Sequence of chain 2.A:
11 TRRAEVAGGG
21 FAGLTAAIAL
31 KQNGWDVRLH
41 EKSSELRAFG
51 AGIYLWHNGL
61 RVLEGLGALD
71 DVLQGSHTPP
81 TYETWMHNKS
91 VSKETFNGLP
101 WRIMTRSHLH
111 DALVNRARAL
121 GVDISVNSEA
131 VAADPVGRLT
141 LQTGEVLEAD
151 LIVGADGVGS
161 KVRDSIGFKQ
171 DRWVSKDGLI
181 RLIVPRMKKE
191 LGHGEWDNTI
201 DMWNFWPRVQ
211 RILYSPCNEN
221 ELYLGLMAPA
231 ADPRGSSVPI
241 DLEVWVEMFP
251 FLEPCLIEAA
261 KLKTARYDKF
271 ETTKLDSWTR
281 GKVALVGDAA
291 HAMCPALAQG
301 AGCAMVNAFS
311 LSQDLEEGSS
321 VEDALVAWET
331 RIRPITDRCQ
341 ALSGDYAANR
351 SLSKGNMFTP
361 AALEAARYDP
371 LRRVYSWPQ

Binding-site contacts:
Ligand atom CAF contacts residue PRO295 of chain 2.A at 4.2 Å (hydrophobic).
Ligand atom CAF contacts residue LEU213 of chain 2.A at 3.7 Å (hydrophobic).
Ligand atom NAG contacts residue LEU213 of chain 2.A at 3.9 Å.
Ligand atom CAD contacts residue LEU213 of chain 2.A at 3.5 Å (hydrophobic).
Ligand atom OAB contacts residue PRO295 of chain 2.A at 4.4 Å.
Ligand atom CAE contacts residue ARG211 of chain 2.A at 4.0 Å.
Ligand atom NAG contacts residue TYR82 of chain 2.A at 4.4 Å.
Ligand atom CAD contacts residue TYR54 of chain 2.A at 4.4 Å (hydrophobic).
Ligand atom CAE contacts residue ALA296 of chain 2.A at 3.8 Å (hydrophobic).
Ligand atom CAD contacts residue PRO295 of chain 2.A at 4.0 Å (hydrophobic).
Ligand atom OAC contacts residue FAD1 of chain 2.C at 3.2 Å (h-bond).
Ligand atom CAH contacts residue ARG211 of chain 2.A at 3.6 Å.
Ligand atom OAC contacts residue TYR54 of chain 2.A at 4.2 Å.
Ligand atom CAJ contacts residue ARG211 of chain 2.A at 4.2 Å.
Ligand atom OAC contacts residue LEU213 of chain 2.A at 3.9 Å.
Ligand atom CAI contacts residue FAD1 of chain 2.C at 3.9 Å.
Ligand atom OAC contacts residue TYR223 of chain 2.A at 3.3 Å (h-bond).
Ligand atom CAI contacts residue PRO295 of chain 2.A at 4.2 Å (hydrophobic).
Ligand atom OAB contacts residue ALA296 of chain 2.A at 4.0 Å.
Ligand atom CAJ contacts residue LEU213 of chain 2.A at 4.0 Å (hydrophobic).
Ligand atom OAA contacts residue LEU179 of chain 2.A at 3.9 Å.
Ligand atom CAH contacts residue ALA296 of chain 2.A at 4.5 Å (hydrophobic).
Ligand atom CAI contacts residue TYR223 of chain 2.A at 4.4 Å (hydrophobic).
Ligand atom CAF contacts residue FAD1 of chain 2.C at 4.2 Å.
Ligand atom OAA contacts residue PRO295 of chain 2.A at 4.0 Å.
Ligand atom NAG contacts residue PRO295 of chain 2.A at 3.7 Å.
Ligand atom CAE contacts residue PRO295 of chain 2.A at 3.6 Å (hydrophobic).
Ligand atom OAB contacts residue ARG211 of chain 2.A at 3.1 Å (salt-bridge).
Ligand atom CAJ contacts residue PRO295 of chain 2.A at 3.8 Å (hydrophobic).
Ligand atom OAB contacts residue LEU352 of chain 2.A at 4.1 Å.
Ligand atom NAG contacts residue ALA296 of chain 2.A at 3.7 Å.
Ligand atom NAG contacts residue ALA298 of chain 2.A at 4.1 Å.
Ligand atom CAE contacts residue LEU213 of chain 2.A at 4.1 Å (hydrophobic).
Ligand atom CAI contacts residue LEU213 of chain 2.A at 3.4 Å (hydrophobic).
Ligand atom OAA contacts residue ARG211 of chain 2.A at 3.6 Å.
Ligand atom CAH contacts residue PRO295 of chain 2.A at 4.2 Å (hydrophobic).
Ligand atom CAD contacts residue FAD1 of chain 2.C at 4.1 Å.
Ligand atom CAE contacts residue LEU352 of chain 2.A at 4.3 Å (hydrophobic).
Ligand atom CAD contacts residue ALA298 of chain 2.A at 3.7 Å (hydrophobic).

This small molecule binds to this protein.
Small molecule (SMILES): O=C(O)c1cncc(O)c1